The small molecule below binds the protein below.
Small molecule (SMILES): Nc1nc2c(ncn2[C@@H]2O[C@H](CO)[C@H]3O[C@@H](CP(=O)(O)O)O[C@H]32)c(=O)[nH]1

Binding-site contacts:
Ligand atom C6 contacts residue PHE200 of chain 1.A at 3.6 Å (hydrophobic).
Ligand atom O4 contacts residue SER220 of chain 1.A at 3.7 Å.
Ligand atom O6 contacts residue PHE200 of chain 1.A at 3.7 Å.
Ligand atom N7 contacts residue GLY118 of chain 1.A at 3.7 Å.
Ligand atom O4 contacts residue ARG84 of chain 1.A at 3.0 Å (salt-bridge).
Ligand atom C5 contacts residue PHE200 of chain 1.A at 3.6 Å (hydrophobic).
Ligand atom N7 contacts residue ASN243 of chain 1.A at 3.2 Å (h-bond).
Ligand atom C1 contacts residue HIS86 of chain 1.A at 3.7 Å.
Ligand atom C2 contacts residue MET219 of chain 1.A at 3.7 Å (hydrophobic).
Ligand atom C3' contacts residue MET219 of chain 1.A at 3.7 Å (hydrophobic).
Ligand atom O2 contacts residue ASN115 of chain 1.A at 3.5 Å.
Ligand atom O3 contacts residue ALA116 of chain 1.A at 3.0 Å (h-bond).
Ligand atom N2 contacts residue MET219 of chain 1.A at 3.6 Å.
Ligand atom O6 contacts residue ASN243 of chain 1.A at 3.6 Å.
Ligand atom O2 contacts residue SER220 of chain 1.A at 2.7 Å (h-bond).
Ligand atom C5' contacts residue HIS257 of chain 1.A at 3.5 Å.
Ligand atom N2 contacts residue GLU201 of chain 1.A at 2.7 Å (salt-bridge).
Ligand atom O4 contacts residue HIS86 of chain 1.A at 2.8 Å (h-bond).
Ligand atom P contacts residue SER220 of chain 1.A at 3.8 Å.
Ligand atom O2' contacts residue MET219 of chain 1.A at 3.5 Å (h-bond).
Ligand atom N9 contacts residue ALA116 of chain 1.A at 3.6 Å (h-bond).
Ligand atom C2 contacts residue GLU201 of chain 1.A at 3.5 Å.
Ligand atom N1 contacts residue VAL217 of chain 1.A at 3.8 Å.
Ligand atom N2 contacts residue LEU195 of chain 1.A at 3.4 Å.
Ligand atom N7 contacts residue THR242 of chain 1.A at 3.7 Å.
Ligand atom O6 contacts residue GLY118 of chain 1.A at 3.6 Å.
Ligand atom N1 contacts residue GLU201 of chain 1.A at 3.0 Å (salt-bridge).
Ligand atom O3 contacts residue ASN115 of chain 1.A at 3.4 Å.
Ligand atom O3' contacts residue TYR88 of chain 1.A at 3.3 Å (h-bond).
Ligand atom C5 contacts residue GLY118 of chain 1.A at 3.7 Å.
Ligand atom O3 contacts residue SER33 of chain 1.A at 2.9 Å (h-bond).
Ligand atom O3 contacts residue GLY32 of chain 1.A at 3.4 Å.
Ligand atom N3 contacts residue MET219 of chain 1.A at 3.6 Å.
Ligand atom C1' contacts residue ALA116 of chain 1.A at 3.2 Å (hydrophobic).
Ligand atom N2 contacts residue VAL217 of chain 1.A at 3.5 Å.
Ligand atom C1P contacts residue SER33 of chain 1.A at 3.4 Å.
Ligand atom C8 contacts residue THR242 of chain 1.A at 3.6 Å.
Ligand atom O5' contacts residue VAL260 of chain 1.A at 3.4 Å.
Ligand atom O5' contacts residue HIS257 of chain 1.A at 2.7 Å (h-bond).
Ligand atom C2 contacts residue VAL217 of chain 1.A at 3.6 Å (hydrophobic).

Sequence of chain 2.A:
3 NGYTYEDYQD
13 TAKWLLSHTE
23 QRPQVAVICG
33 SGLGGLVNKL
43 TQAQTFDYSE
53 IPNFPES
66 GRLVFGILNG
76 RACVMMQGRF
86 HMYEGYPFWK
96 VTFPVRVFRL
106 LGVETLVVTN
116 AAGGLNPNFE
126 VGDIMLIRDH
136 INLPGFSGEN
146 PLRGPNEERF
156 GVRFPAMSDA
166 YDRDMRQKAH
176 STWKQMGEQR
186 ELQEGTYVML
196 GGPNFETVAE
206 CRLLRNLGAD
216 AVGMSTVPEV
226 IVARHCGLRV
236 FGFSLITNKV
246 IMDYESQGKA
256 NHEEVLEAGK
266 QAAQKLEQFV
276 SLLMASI

Sequence of chain 1.A:
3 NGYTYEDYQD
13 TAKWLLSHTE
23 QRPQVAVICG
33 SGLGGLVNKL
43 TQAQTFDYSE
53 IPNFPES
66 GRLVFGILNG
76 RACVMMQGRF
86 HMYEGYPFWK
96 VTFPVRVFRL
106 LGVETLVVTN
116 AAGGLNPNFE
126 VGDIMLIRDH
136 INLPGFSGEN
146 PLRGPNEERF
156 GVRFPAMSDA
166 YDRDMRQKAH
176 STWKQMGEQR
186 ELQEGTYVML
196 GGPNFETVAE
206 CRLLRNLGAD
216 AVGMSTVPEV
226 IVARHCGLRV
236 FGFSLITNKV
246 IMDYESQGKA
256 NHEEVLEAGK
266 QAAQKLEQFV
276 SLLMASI